Binding-site contacts:
Ligand atom O26 contacts residue ASP249 of chain 1.B at 3.4 Å (salt-bridge).
Ligand atom C25 contacts residue ALA248 of chain 1.B at 3.5 Å (hydrophobic).
Ligand atom C24 contacts residue ALA248 of chain 1.B at 3.4 Å (hydrophobic).
Ligand atom O23 contacts residue VAL236 of chain 1.B at 3.5 Å (h-bond).
Ligand atom O26 contacts residue ALA248 of chain 1.B at 3.0 Å.
Ligand atom C24 contacts residue VAL236 of chain 1.B at 3.3 Å (hydrophobic).
Ligand atom C01 contacts residue THR179 of chain 1.A at 3.0 Å.
Ligand atom O20 contacts residue ALA352 of chain 1.B at 3.7 Å.
Ligand atom O27 contacts residue ALA248 of chain 1.B at 3.6 Å.
Ligand atom C08 contacts residue ASN256 of chain 1.B at 3.7 Å.
Ligand atom O29 contacts residue ASN101 of chain 1.A at 3.2 Å (h-bond).
Ligand atom C03 contacts residue LYS252 of chain 1.B at 3.7 Å.
Ligand atom C21 contacts residue LYS350 of chain 1.B at 3.5 Å.
Ligand atom C15 contacts residue LEU253 of chain 1.B at 3.5 Å (hydrophobic).
Ligand atom C21 contacts residue ALA352 of chain 1.B at 3.8 Å (hydrophobic).
Ligand atom C21 contacts residue ALA315 of chain 1.B at 3.6 Å (hydrophobic).
Ligand atom O11 contacts residue VAL313 of chain 1.B at 3.2 Å (h-bond).
Ligand atom O22 contacts residue CYS239 of chain 1.B at 3.5 Å (h-bond).
Ligand atom O29 contacts residue THR179 of chain 1.A at 2.5 Å (h-bond).
Ligand atom O29 contacts residue ALA180 of chain 1.A at 3.5 Å.
Ligand atom C08 contacts residue LYS350 of chain 1.B at 3.8 Å.
Ligand atom C12 contacts residue ASN348 of chain 1.B at 3.4 Å.
Ligand atom C24 contacts residue LEU240 of chain 1.B at 3.5 Å (hydrophobic).
Ligand atom O26 contacts residue LYS252 of chain 1.B at 3.9 Å.
Ligand atom O27 contacts residue LYS252 of chain 1.B at 3.8 Å.
Ligand atom C28 contacts residue THR179 of chain 1.A at 3.8 Å.
Ligand atom C07 contacts residue ASN256 of chain 1.B at 3.5 Å.
Ligand atom C01 contacts residue ASN256 of chain 1.B at 3.6 Å.
Ligand atom C09 contacts residue MET257 of chain 1.B at 3.8 Å (hydrophobic).
Ligand atom C06 contacts residue ASN256 of chain 1.B at 3.5 Å.
Ligand atom O29 contacts residue ASN256 of chain 1.B at 2.5 Å (h-bond).
Ligand atom O26 contacts residue LEU253 of chain 1.B at 3.5 Å (h-bond).
Ligand atom C12 contacts residue VAL313 of chain 1.B at 3.4 Å (hydrophobic).
Ligand atom C10 contacts residue MET257 of chain 1.B at 3.8 Å (hydrophobic).
Ligand atom C12 contacts residue ASN256 of chain 1.B at 3.7 Å.
Ligand atom C05 contacts residue ASN256 of chain 1.B at 3.7 Å.
Ligand atom C24 contacts residue CYS239 of chain 1.B at 3.8 Å (hydrophobic).
Ligand atom O11 contacts residue MET257 of chain 1.B at 3.2 Å (h-bond).
Ligand atom C25 contacts residue LYS252 of chain 1.B at 3.7 Å.
Ligand atom C12 contacts residue THR312 of chain 1.B at 3.8 Å.

A protein and the small-molecule ligand that binds it are described below.
Small molecule (SMILES): COc1cc([C@@H]2c3cc4c(cc3[C@@H](O)[C@H]3COC(=O)[C@H]23)OCO4)cc(OC)c1O

Sequence of chain 1.B:
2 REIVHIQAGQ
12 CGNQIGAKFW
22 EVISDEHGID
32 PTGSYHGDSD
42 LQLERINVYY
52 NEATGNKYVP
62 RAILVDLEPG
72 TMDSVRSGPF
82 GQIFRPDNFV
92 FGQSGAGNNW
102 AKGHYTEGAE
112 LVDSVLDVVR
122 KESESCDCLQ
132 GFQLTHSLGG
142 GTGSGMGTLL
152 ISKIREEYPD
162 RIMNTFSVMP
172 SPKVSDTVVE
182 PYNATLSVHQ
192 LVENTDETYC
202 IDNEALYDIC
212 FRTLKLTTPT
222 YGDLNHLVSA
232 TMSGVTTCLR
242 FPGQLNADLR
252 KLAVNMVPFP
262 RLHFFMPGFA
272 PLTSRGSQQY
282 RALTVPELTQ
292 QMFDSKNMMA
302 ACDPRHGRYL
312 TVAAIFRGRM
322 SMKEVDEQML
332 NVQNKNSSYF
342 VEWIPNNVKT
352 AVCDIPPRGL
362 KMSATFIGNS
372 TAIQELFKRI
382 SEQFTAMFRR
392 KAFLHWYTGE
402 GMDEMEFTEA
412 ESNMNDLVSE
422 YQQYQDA

Sequence of chain 1.A:
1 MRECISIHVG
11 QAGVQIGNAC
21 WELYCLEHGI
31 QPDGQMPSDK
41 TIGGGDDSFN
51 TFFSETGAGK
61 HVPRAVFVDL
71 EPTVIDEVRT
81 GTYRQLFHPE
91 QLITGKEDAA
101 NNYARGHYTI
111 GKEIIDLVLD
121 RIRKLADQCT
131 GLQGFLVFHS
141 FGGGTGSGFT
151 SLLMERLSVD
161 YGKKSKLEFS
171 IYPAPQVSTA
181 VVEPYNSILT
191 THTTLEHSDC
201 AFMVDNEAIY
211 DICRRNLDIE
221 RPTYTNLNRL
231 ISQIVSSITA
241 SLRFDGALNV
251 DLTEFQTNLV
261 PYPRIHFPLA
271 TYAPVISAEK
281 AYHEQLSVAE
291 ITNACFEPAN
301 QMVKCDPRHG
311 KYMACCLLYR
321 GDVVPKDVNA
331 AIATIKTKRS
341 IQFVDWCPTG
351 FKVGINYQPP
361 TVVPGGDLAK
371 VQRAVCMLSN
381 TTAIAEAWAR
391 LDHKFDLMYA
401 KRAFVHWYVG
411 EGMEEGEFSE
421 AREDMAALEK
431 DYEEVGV